Sequence of chain 37.A:
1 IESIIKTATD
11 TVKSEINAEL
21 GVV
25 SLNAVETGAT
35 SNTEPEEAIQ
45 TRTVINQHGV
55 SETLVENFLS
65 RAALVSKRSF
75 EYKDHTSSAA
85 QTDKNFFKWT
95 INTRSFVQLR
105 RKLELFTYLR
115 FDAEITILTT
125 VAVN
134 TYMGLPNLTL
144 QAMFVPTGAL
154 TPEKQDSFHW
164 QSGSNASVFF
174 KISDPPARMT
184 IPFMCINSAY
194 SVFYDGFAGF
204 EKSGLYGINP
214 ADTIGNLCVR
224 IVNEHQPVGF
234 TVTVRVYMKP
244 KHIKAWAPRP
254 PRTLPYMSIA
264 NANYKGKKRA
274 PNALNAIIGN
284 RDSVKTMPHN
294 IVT

The small molecule below binds the protein below.
Small molecule (SMILES): CC(=O)N[C@@H]1[C@@H](O)[C@H](O[C@@H]2O[C@H](CO[C@]3(C(=O)O)C[C@H](O)[C@@H](NC(C)=O)[C@H]([C@H](O)[C@H](O)CO)O3)[C@H](O)[C@H](O)[C@H]2O)[C@@H](CO)O[C@H]1O

Sequence of chain 37.B:
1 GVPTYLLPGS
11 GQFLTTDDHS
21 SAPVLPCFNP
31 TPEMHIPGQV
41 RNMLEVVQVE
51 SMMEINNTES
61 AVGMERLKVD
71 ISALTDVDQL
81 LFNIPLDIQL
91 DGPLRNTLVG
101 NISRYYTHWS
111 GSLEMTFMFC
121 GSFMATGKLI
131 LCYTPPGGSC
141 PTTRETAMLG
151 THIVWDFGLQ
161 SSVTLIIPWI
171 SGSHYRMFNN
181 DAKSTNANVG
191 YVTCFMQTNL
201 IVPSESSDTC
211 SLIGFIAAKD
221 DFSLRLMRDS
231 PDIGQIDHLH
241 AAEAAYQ

Binding-site contacts:
Ligand atom O4 contacts residue ASN275 of chain 37.A at 2.8 Å (h-bond).
Ligand atom C5 contacts residue PRO231 of chain 37.B at 3.4 Å (hydrophobic).
Ligand atom O7 contacts residue PRO274 of chain 37.A at 3.5 Å.
Ligand atom C5 contacts residue ASN275 of chain 37.A at 3.5 Å.
Ligand atom C10 contacts residue LYS270 of chain 37.A at 3.6 Å.
Ligand atom O4 contacts residue ASP232 of chain 37.B at 2.9 Å (salt-bridge).
Ligand atom O3 contacts residue GLY282 of chain 37.A at 3.3 Å.
Ligand atom C1 contacts residue ARG104 of chain 37.B at 3.4 Å.
Ligand atom O7 contacts residue LYS270 of chain 37.A at 3.4 Å (salt-bridge).
Ligand atom N5 contacts residue PRO231 of chain 37.B at 2.6 Å (h-bond).
Ligand atom N5 contacts residue ASN275 of chain 37.A at 3.5 Å (h-bond).
Ligand atom C4 contacts residue ASP91 of chain 37.B at 3.4 Å.
Ligand atom O10 contacts residue ASN275 of chain 37.A at 2.7 Å (h-bond).
Ligand atom O7 contacts residue ASN180 of chain 37.B at 3.2 Å (h-bond).
Ligand atom C11 contacts residue PRO231 of chain 37.B at 3.5 Å (hydrophobic).
Ligand atom O10 contacts residue LYS270 of chain 37.A at 3.0 Å (salt-bridge).
Ligand atom C4 contacts residue ASP232 of chain 37.B at 3.5 Å.
Ligand atom C4 contacts residue PRO231 of chain 37.B at 3.4 Å (hydrophobic).
Ligand atom C3 contacts residue PRO274 of chain 37.A at 3.7 Å (hydrophobic).
Ligand atom C10 contacts residue ASN275 of chain 37.A at 3.2 Å.
Ligand atom C11 contacts residue GLY234 of chain 37.B at 3.7 Å.
Ligand atom C4 contacts residue ASN275 of chain 37.A at 3.7 Å.
Ligand atom O1B contacts residue ASP91 of chain 37.B at 3.8 Å.
Ligand atom C7 contacts residue ASN180 of chain 37.B at 3.5 Å.
Ligand atom C3 contacts residue ARG104 of chain 37.B at 3.8 Å.
Ligand atom C4 contacts residue PRO274 of chain 37.A at 3.8 Å (hydrophobic).
Ligand atom C3 contacts residue ARG95 of chain 37.B at 3.8 Å.
Ligand atom C11 contacts residue ASP232 of chain 37.B at 3.4 Å.
Ligand atom O4 contacts residue ARG95 of chain 37.B at 3.3 Å (salt-bridge).
Ligand atom O3 contacts residue PRO274 of chain 37.A at 3.6 Å.
Ligand atom O1B contacts residue ARG104 of chain 37.B at 2.4 Å (salt-bridge).
Ligand atom O4 contacts residue ASP91 of chain 37.B at 2.4 Å (salt-bridge).
Ligand atom O6 contacts residue ASP91 of chain 37.B at 3.2 Å.
Ligand atom O6 contacts residue PRO274 of chain 37.A at 3.8 Å.
Ligand atom C8 contacts residue ASN180 of chain 37.B at 3.0 Å.
Ligand atom C4 contacts residue ARG104 of chain 37.B at 3.7 Å.
Ligand atom C11 contacts residue ILE233 of chain 37.B at 3.5 Å (hydrophobic).
Ligand atom O4 contacts residue PRO231 of chain 37.B at 3.8 Å.
Ligand atom C10 contacts residue PRO231 of chain 37.B at 3.5 Å (hydrophobic).
Ligand atom C10 contacts residue ASP232 of chain 37.B at 3.6 Å.